A protein and the small-molecule ligand that binds it are described below.
Small molecule (SMILES): CC(=O)N[C@@H]1[C@@H](O)[C@H](O)[C@@H](CO)O[C@H]1O

Sequence of chain 1.A:
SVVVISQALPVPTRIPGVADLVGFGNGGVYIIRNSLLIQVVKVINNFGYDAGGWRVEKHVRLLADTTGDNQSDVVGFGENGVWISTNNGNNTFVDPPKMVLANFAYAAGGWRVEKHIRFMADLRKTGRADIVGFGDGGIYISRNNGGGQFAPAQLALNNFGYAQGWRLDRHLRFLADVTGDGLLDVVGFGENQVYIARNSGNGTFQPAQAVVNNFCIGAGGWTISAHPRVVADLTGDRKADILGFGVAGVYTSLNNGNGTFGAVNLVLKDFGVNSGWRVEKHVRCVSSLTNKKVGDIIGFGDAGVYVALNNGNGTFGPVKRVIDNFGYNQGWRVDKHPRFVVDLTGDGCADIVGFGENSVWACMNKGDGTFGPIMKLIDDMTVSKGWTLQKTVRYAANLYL

Binding-site contacts:
Ligand atom C7 contacts residue GLY301 of chain 1.A at 4.4 Å.
Ligand atom C2 contacts residue TRP277 of chain 1.A at 4.3 Å (hydrophobic).
Ligand atom O4 contacts residue ASP270 of chain 1.A at 2.6 Å (salt-bridge).
Ligand atom C3 contacts residue TRP277 of chain 1.A at 4.0 Å (hydrophobic).
Ligand atom C1 contacts residue TYR306 of chain 1.A at 4.3 Å (hydrophobic).
Ligand atom O3 contacts residue SER275 of chain 1.A at 4.0 Å.
Ligand atom C7 contacts residue TRP277 of chain 1.A at 3.9 Å (hydrophobic).
Ligand atom O5 contacts residue TYR306 of chain 1.A at 3.7 Å.
Ligand atom C8 contacts residue HIS282 of chain 1.A at 3.6 Å.
Ligand atom C5 contacts residue TYR306 of chain 1.A at 4.4 Å (hydrophobic).
Ligand atom C3 contacts residue ASP270 of chain 1.A at 3.5 Å.
Ligand atom C6 contacts residue TYR306 of chain 1.A at 4.5 Å (hydrophobic).
Ligand atom O6 contacts residue TYR306 of chain 1.A at 4.2 Å.
Ligand atom C2 contacts residue TYR306 of chain 1.A at 4.2 Å (hydrophobic).
Ligand atom C2 contacts residue SER275 of chain 1.A at 4.2 Å.
Ligand atom O3 contacts residue ASP270 of chain 1.A at 2.3 Å (salt-bridge).
Ligand atom O7 contacts residue TYR306 of chain 1.A at 4.0 Å.
Ligand atom N2 contacts residue SER275 of chain 1.A at 3.4 Å (h-bond).
Ligand atom C7 contacts residue SER275 of chain 1.A at 4.3 Å.
Ligand atom C7 contacts residue ASP302 of chain 1.A at 4.1 Å.
Ligand atom O7 contacts residue ASP302 of chain 1.A at 3.1 Å (salt-bridge).
Ligand atom C8 contacts residue TRP277 of chain 1.A at 3.9 Å (hydrophobic).
Ligand atom O7 contacts residue TRP277 of chain 1.A at 4.2 Å.
Ligand atom O4 contacts residue VAL319 of chain 1.A at 4.3 Å.
Ligand atom C4 contacts residue TYR306 of chain 1.A at 4.0 Å (hydrophobic).
Ligand atom C3 contacts residue SER275 of chain 1.A at 4.0 Å.
Ligand atom C8 contacts residue SER275 of chain 1.A at 4.1 Å.
Ligand atom C8 contacts residue ASP302 of chain 1.A at 3.7 Å.
Ligand atom C8 contacts residue GLY276 of chain 1.A at 3.5 Å.
Ligand atom N2 contacts residue TRP277 of chain 1.A at 3.5 Å (h-bond).
Ligand atom O7 contacts residue GLY301 of chain 1.A at 3.6 Å.
Ligand atom O3 contacts residue TRP277 of chain 1.A at 3.0 Å (h-bond).
Ligand atom O1 contacts residue TYR306 of chain 1.A at 4.2 Å.
Ligand atom C4 contacts residue ASP270 of chain 1.A at 3.7 Å.